Sequence of chain 3.B:
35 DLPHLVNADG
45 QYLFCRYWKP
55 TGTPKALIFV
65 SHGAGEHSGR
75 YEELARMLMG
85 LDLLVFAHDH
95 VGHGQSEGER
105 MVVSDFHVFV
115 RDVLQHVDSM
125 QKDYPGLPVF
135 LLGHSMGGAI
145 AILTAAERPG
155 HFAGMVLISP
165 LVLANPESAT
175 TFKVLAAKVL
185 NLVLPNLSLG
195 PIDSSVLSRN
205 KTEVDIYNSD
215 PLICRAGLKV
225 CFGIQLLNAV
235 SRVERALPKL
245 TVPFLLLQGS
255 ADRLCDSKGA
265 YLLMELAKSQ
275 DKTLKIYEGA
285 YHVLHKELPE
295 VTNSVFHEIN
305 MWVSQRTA

Binding-site contacts:
Ligand atom C3 contacts residue HIS286 of chain 3.B at 4.0 Å.
Ligand atom C19 contacts residue ALA68 of chain 3.B at 3.9 Å (hydrophobic).
Ligand atom C5 contacts residue SER139 of chain 3.B at 3.8 Å.
Ligand atom CL1 contacts residue LEU193 of chain 3.B at 4.2 Å.
Ligand atom O20 contacts residue SER139 of chain 3.B at 2.4 Å (h-bond).
Ligand atom C14 contacts residue LEU230 of chain 3.B at 4.3 Å (hydrophobic).
Ligand atom C3 contacts residue CYS259 of chain 3.B at 4.2 Å (hydrophobic).
Ligand atom O20 contacts residue ALA68 of chain 3.B at 2.7 Å (h-bond).
Ligand atom C19 contacts residue HIS286 of chain 3.B at 4.3 Å.
Ligand atom O11 contacts residue ASN169 of chain 3.B at 3.3 Å.
Ligand atom S9 contacts residue ASN169 of chain 3.B at 4.3 Å.
Ligand atom C3 contacts residue LEU258 of chain 3.B at 4.0 Å (hydrophobic).
Ligand atom O11 contacts residue LEU258 of chain 3.B at 4.0 Å.
Ligand atom C2 contacts residue SER139 of chain 3.B at 3.9 Å.
Ligand atom O20 contacts residue GLY67 of chain 3.B at 3.6 Å.
Ligand atom C13 contacts residue LEU230 of chain 3.B at 4.3 Å (hydrophobic).
Ligand atom C3 contacts residue SER139 of chain 3.B at 2.8 Å.
Ligand atom N1 contacts residue SER139 of chain 3.B at 2.5 Å (h-bond).
Ligand atom C7 contacts residue LEU230 of chain 3.B at 4.1 Å (hydrophobic).
Ligand atom C4 contacts residue LEU230 of chain 3.B at 3.7 Å (hydrophobic).
Ligand atom O12 contacts residue ALA168 of chain 3.B at 4.1 Å.
Ligand atom CL1 contacts residue GLY227 of chain 3.B at 3.8 Å.
Ligand atom C16 contacts residue LEU222 of chain 3.B at 4.4 Å (hydrophobic).
Ligand atom O12 contacts residue LEU167 of chain 3.B at 4.0 Å.
Ligand atom C5 contacts residue LEU165 of chain 3.B at 4.4 Å (hydrophobic).
Ligand atom N8 contacts residue LEU258 of chain 3.B at 4.2 Å.
Ligand atom C19 contacts residue MET140 of chain 3.B at 3.3 Å (hydrophobic).
Ligand atom C2 contacts residue ALA68 of chain 3.B at 3.3 Å (hydrophobic).
Ligand atom C14 contacts residue LEU231 of chain 3.B at 3.6 Å (hydrophobic).
Ligand atom C19 contacts residue SER139 of chain 3.B at 1.6 Å.
Ligand atom C7 contacts residue LEU165 of chain 3.B at 4.4 Å (hydrophobic).
Ligand atom C15 contacts residue GLY227 of chain 3.B at 4.3 Å.
Ligand atom O12 contacts residue LEU165 of chain 3.B at 3.2 Å.
Ligand atom N1 contacts residue ALA68 of chain 3.B at 4.2 Å.
Ligand atom O20 contacts residue MET140 of chain 3.B at 3.0 Å (h-bond).
Ligand atom C5 contacts residue CYS259 of chain 3.B at 4.1 Å (hydrophobic).
Ligand atom C13 contacts residue LEU231 of chain 3.B at 4.0 Å (hydrophobic).
Ligand atom C5 contacts residue LEU258 of chain 3.B at 4.2 Å (hydrophobic).
Ligand atom C4 contacts residue ALA68 of chain 3.B at 4.1 Å (hydrophobic).
Ligand atom C14 contacts residue GLY227 of chain 3.B at 3.8 Å.

The small molecule below binds the protein below.
Small molecule (SMILES): O=C(O)N1CCC(CNS(=O)(=O)c2ccc(Cl)cc2)CC1